Binding-site contacts:
Ligand atom C3 contacts residue ASN159 of chain 2.A at 3.8 Å.
Ligand atom O3 contacts residue SER213 of chain 1.A at 4.4 Å.
Ligand atom N2 contacts residue SER213 of chain 1.A at 3.5 Å (h-bond).
Ligand atom C7 contacts residue ASN159 of chain 2.A at 3.3 Å.
Ligand atom C5 contacts residue ASN159 of chain 2.A at 3.6 Å.
Ligand atom C7 contacts residue TRP216 of chain 1.A at 4.1 Å (hydrophobic).
Ligand atom C1 contacts residue ASN159 of chain 2.A at 1.4 Å.
Ligand atom C3 contacts residue SER213 of chain 1.A at 3.9 Å.
Ligand atom C8 contacts residue THR161 of chain 2.A at 4.3 Å.
Ligand atom N2 contacts residue ASN159 of chain 2.A at 3.0 Å (h-bond).
Ligand atom C8 contacts residue ILE236 of chain 2.A at 4.3 Å (hydrophobic).
Ligand atom C2 contacts residue ASN159 of chain 2.A at 2.5 Å.
Ligand atom O5 contacts residue LEU238 of chain 2.A at 4.5 Å.
Ligand atom O7 contacts residue TRP216 of chain 1.A at 3.1 Å (h-bond).
Ligand atom C1 contacts residue SER213 of chain 1.A at 4.3 Å.
Ligand atom O7 contacts residue ASN159 of chain 2.A at 3.3 Å (h-bond).
Ligand atom C2 contacts residue SER213 of chain 1.A at 4.1 Å.
Ligand atom C8 contacts residue PRO215 of chain 1.A at 4.4 Å (hydrophobic).
Ligand atom O5 contacts residue ASN159 of chain 2.A at 2.3 Å (h-bond).
Ligand atom O7 contacts residue PRO215 of chain 1.A at 3.9 Å.
Ligand atom C6 contacts residue THR161 of chain 2.A at 4.3 Å.
Ligand atom C4 contacts residue ASN159 of chain 2.A at 4.2 Å.

Sequence of chain 2.A:
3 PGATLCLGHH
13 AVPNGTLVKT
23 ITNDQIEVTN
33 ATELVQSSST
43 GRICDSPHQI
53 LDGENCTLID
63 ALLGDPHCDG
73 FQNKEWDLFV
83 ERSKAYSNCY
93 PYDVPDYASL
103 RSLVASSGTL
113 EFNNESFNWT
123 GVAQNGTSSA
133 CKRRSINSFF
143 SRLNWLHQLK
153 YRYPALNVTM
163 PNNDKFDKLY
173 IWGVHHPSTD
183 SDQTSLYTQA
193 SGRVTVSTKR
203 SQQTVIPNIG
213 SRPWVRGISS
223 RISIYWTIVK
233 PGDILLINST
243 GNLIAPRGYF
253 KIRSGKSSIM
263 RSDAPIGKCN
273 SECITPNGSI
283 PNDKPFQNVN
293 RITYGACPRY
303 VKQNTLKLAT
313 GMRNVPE

A small-molecule ligand and the protein it binds are described below.
Small molecule (SMILES): CC(=O)N[C@H]1[C@H](O[C@H]2[C@H](O)[C@@H](NC(C)=O)CO[C@@H]2CO)O[C@H](CO)[C@@H](O[C@@H]2O[C@H](CO)[C@@H](O)[C@H](O)[C@@H]2O)[C@@H]1O

Sequence of chain 1.A:
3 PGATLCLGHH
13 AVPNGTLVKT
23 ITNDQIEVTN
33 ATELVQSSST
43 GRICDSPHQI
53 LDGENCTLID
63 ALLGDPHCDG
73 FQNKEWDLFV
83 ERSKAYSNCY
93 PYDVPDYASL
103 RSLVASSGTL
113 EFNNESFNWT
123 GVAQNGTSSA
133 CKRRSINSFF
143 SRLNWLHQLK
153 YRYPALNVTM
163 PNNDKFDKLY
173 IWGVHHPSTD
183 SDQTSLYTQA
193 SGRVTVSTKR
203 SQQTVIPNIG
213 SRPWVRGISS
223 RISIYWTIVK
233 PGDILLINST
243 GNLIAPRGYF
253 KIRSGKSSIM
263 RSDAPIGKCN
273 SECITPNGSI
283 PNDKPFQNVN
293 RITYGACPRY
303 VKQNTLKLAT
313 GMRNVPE